Sequence of chain 1.A:
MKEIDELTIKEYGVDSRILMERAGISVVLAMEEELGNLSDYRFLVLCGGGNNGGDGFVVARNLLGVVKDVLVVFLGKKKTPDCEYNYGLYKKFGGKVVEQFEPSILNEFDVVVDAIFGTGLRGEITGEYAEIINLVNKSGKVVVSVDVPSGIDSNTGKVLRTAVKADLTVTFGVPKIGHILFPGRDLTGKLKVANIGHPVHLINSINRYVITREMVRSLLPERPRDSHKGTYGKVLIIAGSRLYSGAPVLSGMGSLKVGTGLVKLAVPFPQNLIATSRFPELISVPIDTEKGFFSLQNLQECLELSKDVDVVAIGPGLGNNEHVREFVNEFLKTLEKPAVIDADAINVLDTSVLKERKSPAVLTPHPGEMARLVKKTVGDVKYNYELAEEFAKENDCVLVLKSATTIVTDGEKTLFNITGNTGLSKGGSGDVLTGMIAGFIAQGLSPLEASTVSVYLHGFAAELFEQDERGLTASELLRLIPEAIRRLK

A protein and the small-molecule ligand that binds it are described below.
Small molecule (SMILES): CC(C)C[C@H](NC(=O)[C@H](CC1=CN=C2C=CC=CC12)NC(=O)[C@H](C)N)C(=O)N[C@@H](Cc1ccccc1)C(=O)N[C@@H](CCC(=O)O)C(=O)N[C@@H](C)C=O

Binding-site contacts:
Ligand atom CD1 contacts residue VAL40 of chain 5.A at 3.8 Å (hydrophobic).
Ligand atom O contacts residue LYS204 of chain 1.A at 3.7 Å.
Ligand atom CE1 contacts residue SER38 of chain 1.A at 3.7 Å.
Ligand atom CA contacts residue GLU44 of chain 5.A at 3.7 Å.
Ligand atom C contacts residue LEU203 of chain 1.A at 3.9 Å (hydrophobic).
Ligand atom NE1 contacts residue VAL40 of chain 5.A at 3.8 Å.
Ligand atom CA contacts residue VAL205 of chain 1.A at 3.9 Å (hydrophobic).
Ligand atom CZ contacts residue SER38 of chain 1.A at 3.3 Å.
Ligand atom C contacts residue GLU44 of chain 5.A at 3.8 Å.
Ligand atom C contacts residue ASN207 of chain 1.A at 3.9 Å.
Ligand atom O contacts residue VAL205 of chain 1.A at 2.8 Å (h-bond).
Ligand atom CD1 contacts residue ASN207 of chain 1.A at 3.5 Å.
Ligand atom O contacts residue ASN207 of chain 1.A at 2.7 Å (h-bond).
Ligand atom CH2 contacts residue ARG34 of chain 1.A at 3.5 Å.
Ligand atom CD2 contacts residue GLU45 of chain 1.A at 3.8 Å.
Ligand atom N contacts residue GLU44 of chain 5.A at 2.9 Å (salt-bridge).
Ligand atom C contacts residue VAL205 of chain 1.A at 3.5 Å (hydrophobic).
Ligand atom CZ2 contacts residue ASN74 of chain 5.A at 3.5 Å.
Ligand atom CA contacts residue VAL205 of chain 1.A at 3.3 Å (hydrophobic).
Ligand atom CG contacts residue VAL40 of chain 5.A at 3.7 Å (hydrophobic).
Ligand atom O contacts residue ASN207 of chain 1.A at 3.1 Å (h-bond).
Ligand atom CD1 contacts residue ASN74 of chain 5.A at 3.8 Å.
Ligand atom CD1 contacts residue ALA206 of chain 1.A at 3.9 Å (hydrophobic).
Ligand atom N contacts residue GLU44 of chain 5.A at 3.2 Å (salt-bridge).
Ligand atom CZ2 contacts residue ARG34 of chain 1.A at 3.7 Å.
Ligand atom CH2 contacts residue ILE37 of chain 5.A at 3.9 Å (hydrophobic).
Ligand atom CE2 contacts residue VAL40 of chain 5.A at 3.7 Å (hydrophobic).
Ligand atom N contacts residue VAL205 of chain 1.A at 2.9 Å (h-bond).
Ligand atom CZ2 contacts residue ASN207 of chain 1.A at 3.6 Å.
Ligand atom CE2 contacts residue ASN207 of chain 1.A at 3.4 Å.
Ligand atom O contacts residue ALA206 of chain 1.A at 3.2 Å.
Ligand atom CB contacts residue GLU44 of chain 5.A at 3.4 Å.
Ligand atom CD2 contacts residue VAL40 of chain 5.A at 3.6 Å (hydrophobic).
Ligand atom O contacts residue VAL205 of chain 1.A at 3.6 Å.
Ligand atom CE3 contacts residue LEU41 of chain 5.A at 3.8 Å (hydrophobic).
Ligand atom CD2 contacts residue LEU41 of chain 1.A at 3.6 Å (hydrophobic).
Ligand atom CZ contacts residue ALA42 of chain 1.A at 3.6 Å (hydrophobic).
Ligand atom NE1 contacts residue ASN207 of chain 1.A at 3.5 Å (h-bond).
Ligand atom CE1 contacts residue ALA206 of chain 1.A at 3.8 Å (hydrophobic).
Ligand atom NE1 contacts residue ASN74 of chain 5.A at 3.0 Å (h-bond).

Sequence of chain 5.A:
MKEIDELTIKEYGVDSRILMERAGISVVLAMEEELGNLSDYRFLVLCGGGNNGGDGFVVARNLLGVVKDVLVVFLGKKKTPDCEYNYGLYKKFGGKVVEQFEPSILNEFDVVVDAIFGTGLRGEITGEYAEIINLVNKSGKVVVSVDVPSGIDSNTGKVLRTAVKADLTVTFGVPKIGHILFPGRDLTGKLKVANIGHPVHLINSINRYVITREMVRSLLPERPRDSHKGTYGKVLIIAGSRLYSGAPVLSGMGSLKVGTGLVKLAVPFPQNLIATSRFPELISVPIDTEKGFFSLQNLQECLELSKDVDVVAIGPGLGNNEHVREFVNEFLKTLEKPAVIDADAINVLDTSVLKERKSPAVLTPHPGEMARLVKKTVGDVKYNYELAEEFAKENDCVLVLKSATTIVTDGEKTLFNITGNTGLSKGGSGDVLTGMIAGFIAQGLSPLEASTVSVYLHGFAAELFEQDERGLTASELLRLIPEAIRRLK